Binding-site contacts:
Ligand atom CG contacts residue ASN224 of chain 1.B at 3.5 Å.
Ligand atom CD2 contacts residue ASN224 of chain 1.B at 4.3 Å.
Ligand atom CD2 contacts residue VAL223 of chain 1.B at 4.4 Å (hydrophobic).
Ligand atom CA contacts residue HIS222 of chain 1.B at 4.0 Å.
Ligand atom OXT contacts residue TYR147 of chain 1.B at 4.5 Å.
Ligand atom CE2 contacts residue HIS220 of chain 1.B at 4.4 Å.
Ligand atom CB contacts residue VAL223 of chain 1.B at 4.4 Å (hydrophobic).
Ligand atom CE2 contacts residue ASP221 of chain 1.B at 3.0 Å.
Ligand atom OXT contacts residue GLY164 of chain 1.B at 3.3 Å (h-bond).
Ligand atom CA contacts residue CYS161 of chain 1.B at 4.0 Å (hydrophobic).
Ligand atom C contacts residue GLY164 of chain 1.B at 4.4 Å.
Ligand atom CD2 contacts residue HIS222 of chain 1.B at 4.2 Å.
Ligand atom C1 contacts residue HIS222 of chain 1.B at 4.2 Å.
Ligand atom N1 contacts residue ASN224 of chain 1.B at 3.4 Å.
Ligand atom CE2 contacts residue VAL223 of chain 1.B at 3.7 Å (hydrophobic).
Ligand atom CE1 contacts residue VAL223 of chain 1.B at 4.1 Å (hydrophobic).
Ligand atom OXT contacts residue LYS163 of chain 1.B at 4.2 Å.
Ligand atom N contacts residue CYS161 of chain 1.B at 3.5 Å (h-bond).
Ligand atom CD1 contacts residue ASN224 of chain 1.B at 3.5 Å.
Ligand atom CZ contacts residue HIS222 of chain 1.B at 3.7 Å.
Ligand atom C contacts residue HIS222 of chain 1.B at 3.9 Å.
Ligand atom CB contacts residue CYS161 of chain 1.B at 3.5 Å (hydrophobic).
Ligand atom CB contacts residue HIS222 of chain 1.B at 3.1 Å.
Ligand atom OXT contacts residue HIS222 of chain 1.B at 3.0 Å (h-bond).
Ligand atom CZ contacts residue HIS220 of chain 1.B at 3.3 Å.
Ligand atom CE1 contacts residue ASN224 of chain 1.B at 4.3 Å.
Ligand atom C1 contacts residue CYS161 of chain 1.B at 4.2 Å (hydrophobic).
Ligand atom CZ contacts residue ASP221 of chain 1.B at 3.1 Å.
Ligand atom O contacts residue LYS163 of chain 1.B at 4.2 Å.
Ligand atom CD2 contacts residue ASP221 of chain 1.B at 4.3 Å.
Ligand atom C contacts residue CYS161 of chain 1.B at 4.2 Å (hydrophobic).
Ligand atom CE1 contacts residue HIS220 of chain 1.B at 3.8 Å.
Ligand atom CE2 contacts residue HIS222 of chain 1.B at 3.5 Å.
Ligand atom OXT contacts residue CYS161 of chain 1.B at 3.6 Å.
Ligand atom CZ contacts residue VAL223 of chain 1.B at 3.9 Å (hydrophobic).
Ligand atom CE1 contacts residue ASP221 of chain 1.B at 4.4 Å.

The protein below binds the small molecule below.
Small molecule (SMILES): Nc1ccccc1C(=O)C[C@H](N)C(=O)O

Sequence of chain 1.B:
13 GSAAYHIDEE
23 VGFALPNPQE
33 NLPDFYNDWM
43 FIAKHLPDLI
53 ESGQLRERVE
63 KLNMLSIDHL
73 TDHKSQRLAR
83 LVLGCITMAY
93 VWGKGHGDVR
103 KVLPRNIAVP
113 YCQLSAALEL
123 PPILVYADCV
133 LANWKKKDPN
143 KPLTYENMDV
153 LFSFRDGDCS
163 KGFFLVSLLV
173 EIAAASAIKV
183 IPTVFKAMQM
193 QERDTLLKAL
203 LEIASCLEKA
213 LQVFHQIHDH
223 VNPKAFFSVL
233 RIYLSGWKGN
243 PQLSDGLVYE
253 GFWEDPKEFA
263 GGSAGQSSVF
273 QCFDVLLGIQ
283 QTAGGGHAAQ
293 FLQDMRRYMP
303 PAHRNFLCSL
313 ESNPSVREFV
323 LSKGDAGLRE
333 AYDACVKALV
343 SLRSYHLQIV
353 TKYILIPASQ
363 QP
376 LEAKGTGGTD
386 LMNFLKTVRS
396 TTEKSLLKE